Binding-site contacts:
Ligand atom C3 contacts residue ASP23 of chain 2.A at 3.6 Å.
Ligand atom O5 contacts residue SER319 of chain 2.A at 2.4 Å (h-bond).
Ligand atom O3 contacts residue SER319 of chain 2.A at 4.3 Å.
Ligand atom O2 contacts residue SER319 of chain 2.A at 2.8 Å (h-bond).
Ligand atom C5 contacts residue ASP23 of chain 2.A at 3.6 Å.
Ligand atom C6 contacts residue ASP23 of chain 2.A at 4.2 Å.
Ligand atom O4 contacts residue ALA20 of chain 2.A at 3.9 Å.
Ligand atom O6 contacts residue SER319 of chain 2.A at 4.4 Å.
Ligand atom C5 contacts residue LYS310 of chain 2.A at 4.0 Å.
Ligand atom O4 contacts residue SER319 of chain 2.A at 4.4 Å.
Ligand atom C5 contacts residue SER319 of chain 2.A at 2.8 Å.
Ligand atom C6 contacts residue SER319 of chain 2.A at 4.2 Å.
Ligand atom C1 contacts residue SER319 of chain 2.A at 1.4 Å.
Ligand atom C3 contacts residue SER319 of chain 2.A at 3.0 Å.
Ligand atom O2 contacts residue ASN239 of chain 2.A at 4.3 Å.
Ligand atom C6 contacts residue LYS310 of chain 2.A at 3.6 Å.
Ligand atom O6 contacts residue LYS310 of chain 2.A at 3.2 Å (salt-bridge).
Ligand atom C2 contacts residue SER319 of chain 2.A at 2.4 Å.
Ligand atom O4 contacts residue ASP23 of chain 2.A at 2.3 Å (salt-bridge).
Ligand atom O6 contacts residue ASP23 of chain 2.A at 4.4 Å.
Ligand atom O3 contacts residue ASP23 of chain 2.A at 4.3 Å.
Ligand atom C4 contacts residue SER319 of chain 2.A at 3.5 Å.
Ligand atom C4 contacts residue ASP23 of chain 2.A at 3.3 Å.

The protein below binds the small molecule below.
Small molecule (SMILES): OC[C@H]1O[C@H](O)[C@H](O)[C@@H](O)[C@@H]1O

Sequence of chain 2.A:
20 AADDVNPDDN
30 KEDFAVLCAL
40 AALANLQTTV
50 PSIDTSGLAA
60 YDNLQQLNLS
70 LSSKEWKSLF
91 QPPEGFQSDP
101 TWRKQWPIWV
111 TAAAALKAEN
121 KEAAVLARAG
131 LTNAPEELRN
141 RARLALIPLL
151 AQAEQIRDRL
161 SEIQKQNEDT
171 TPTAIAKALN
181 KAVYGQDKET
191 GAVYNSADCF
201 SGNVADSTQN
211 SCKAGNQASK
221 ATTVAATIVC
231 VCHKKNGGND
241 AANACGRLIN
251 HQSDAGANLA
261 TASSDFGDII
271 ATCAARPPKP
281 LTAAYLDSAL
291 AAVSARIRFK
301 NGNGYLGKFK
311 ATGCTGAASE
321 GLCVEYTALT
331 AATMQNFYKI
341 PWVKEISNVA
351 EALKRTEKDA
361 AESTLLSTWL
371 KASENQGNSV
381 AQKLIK